The protein below binds the small molecule below.
Small molecule (SMILES): CC(=O)N[C@@H]1[C@@H](O)[C@H](O)[C@@H](CO)O[C@H]1O

Binding-site contacts:
Ligand atom N2 contacts residue THR33 of chain 1.B at 4.3 Å.
Ligand atom C8 contacts residue ARG38 of chain 1.B at 3.6 Å.
Ligand atom O7 contacts residue ASN34 of chain 1.B at 4.1 Å.
Ligand atom C2 contacts residue ASN34 of chain 1.B at 2.5 Å.
Ligand atom N2 contacts residue ASN34 of chain 1.B at 2.9 Å (h-bond).
Ligand atom C1 contacts residue ASN34 of chain 1.B at 1.4 Å.
Ligand atom C4 contacts residue ASN34 of chain 1.B at 4.2 Å.
Ligand atom C3 contacts residue ASN34 of chain 1.B at 3.8 Å.
Ligand atom C7 contacts residue ARG38 of chain 1.B at 4.4 Å.
Ligand atom C8 contacts residue THR33 of chain 1.B at 4.2 Å.
Ligand atom O5 contacts residue ASN34 of chain 1.B at 2.4 Å (h-bond).
Ligand atom C7 contacts residue ASN34 of chain 1.B at 3.7 Å.
Ligand atom C5 contacts residue ASN34 of chain 1.B at 3.7 Å.

Sequence of chain 1.B:
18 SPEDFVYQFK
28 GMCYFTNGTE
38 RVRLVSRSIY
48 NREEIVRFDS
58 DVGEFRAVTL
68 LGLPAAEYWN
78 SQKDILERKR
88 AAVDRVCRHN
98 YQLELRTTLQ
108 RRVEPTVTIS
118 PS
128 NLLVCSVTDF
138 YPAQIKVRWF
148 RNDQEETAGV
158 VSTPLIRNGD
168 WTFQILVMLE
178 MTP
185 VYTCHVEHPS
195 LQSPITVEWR